Sequence of chain 1.A:
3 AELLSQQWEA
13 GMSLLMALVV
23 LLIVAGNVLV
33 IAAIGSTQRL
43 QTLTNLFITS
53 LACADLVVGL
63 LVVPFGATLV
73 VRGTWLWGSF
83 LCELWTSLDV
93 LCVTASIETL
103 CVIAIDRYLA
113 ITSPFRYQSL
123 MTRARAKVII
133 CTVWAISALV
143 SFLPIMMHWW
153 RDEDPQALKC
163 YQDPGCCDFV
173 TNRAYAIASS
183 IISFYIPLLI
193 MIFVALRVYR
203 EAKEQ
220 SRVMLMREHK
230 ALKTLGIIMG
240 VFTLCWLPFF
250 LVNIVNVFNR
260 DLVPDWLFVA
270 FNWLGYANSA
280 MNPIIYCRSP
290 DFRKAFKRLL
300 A

This protein binds this small molecule.
Small molecule (SMILES): CC(C)CCC[C@@H](C)[C@H]1CC[C@H]2[C@@H]3CC=C4C[C@@H](OC(=O)CCC(=O)O)CC[C@]4(C)[C@H]3CC[C@]12C

Binding-site contacts:
Ligand atom CAA contacts residue ILE188 of chain 1.A at 4.1 Å (hydrophobic).
Ligand atom CAB contacts residue GLU100 of chain 1.A at 4.1 Å.
Ligand atom CBA contacts residue ILE184 of chain 1.A at 3.8 Å (hydrophobic).
Ligand atom CAA contacts residue ILE184 of chain 1.A at 3.7 Å (hydrophobic).
Ligand atom CAP contacts residue ILE107 of chain 1.A at 4.5 Å (hydrophobic).
Ligand atom CAB contacts residue ILE184 of chain 1.A at 4.1 Å (hydrophobic).
Ligand atom CAS contacts residue VAL135 of chain 1.A at 4.3 Å (hydrophobic).
Ligand atom CAM contacts residue VAL130 of chain 1.A at 4.0 Å (hydrophobic).
Ligand atom OAF contacts residue VAL130 of chain 1.A at 4.0 Å.
Ligand atom CAT contacts residue ILE131 of chain 1.A at 4.1 Å (hydrophobic).
Ligand atom CAC contacts residue PRO189 of chain 1.A at 4.5 Å (hydrophobic).
Ligand atom CAR contacts residue THR134 of chain 1.A at 3.9 Å.
Ligand atom CAU contacts residue ILE138 of chain 1.A at 4.5 Å (hydrophobic).
Ligand atom CAL contacts residue ARG127 of chain 1.A at 4.4 Å.
Ligand atom OAG contacts residue VAL130 of chain 1.A at 4.4 Å.
Ligand atom CAU contacts residue VAL135 of chain 1.A at 4.1 Å (hydrophobic).
Ligand atom CBH contacts residue THR134 of chain 1.A at 4.5 Å.
Ligand atom CAS contacts residue THR134 of chain 1.A at 4.2 Å.
Ligand atom CAY contacts residue VAL130 of chain 1.A at 4.2 Å (hydrophobic).
Ligand atom CAJ contacts residue GLU100 of chain 1.A at 4.3 Å.
Ligand atom CAD contacts residue THR134 of chain 1.A at 4.1 Å.
Ligand atom CAC contacts residue GLU100 of chain 1.A at 3.8 Å.
Ligand atom CAQ contacts residue ILE107 of chain 1.A at 4.2 Å (hydrophobic).
Ligand atom OAH contacts residue ARG127 of chain 1.A at 3.1 Å (salt-bridge).
Ligand atom OAW contacts residue ILE131 of chain 1.A at 3.5 Å.
Ligand atom CAM contacts residue ARG127 of chain 1.A at 4.2 Å.
Ligand atom CAB contacts residue ILE138 of chain 1.A at 4.0 Å (hydrophobic).
Ligand atom CAS contacts residue ILE138 of chain 1.A at 4.3 Å (hydrophobic).
Ligand atom CAR contacts residue ILE131 of chain 1.A at 4.1 Å (hydrophobic).
Ligand atom CBC contacts residue ILE131 of chain 1.A at 3.5 Å (hydrophobic).
Ligand atom CAC contacts residue CYS103 of chain 1.A at 3.7 Å (hydrophobic).
Ligand atom CAX contacts residue ARG127 of chain 1.A at 4.0 Å.
Ligand atom CAE contacts residue ILE138 of chain 1.A at 4.3 Å (hydrophobic).
Ligand atom CAU contacts residue VAL104 of chain 1.A at 4.2 Å (hydrophobic).
Ligand atom CAT contacts residue THR134 of chain 1.A at 3.7 Å.
Ligand atom CAO contacts residue ILE192 of chain 1.A at 4.2 Å (hydrophobic).